A small-molecule ligand and the protein it binds are described below.
Small molecule (SMILES): OC[C@H]1O[C@H](O[C@H]2[C@H](O)[C@@H](O)[C@H](OCCCCCC3CCCCC3)O[C@@H]2CO)[C@H](O)[C@@H](O)[C@@H]1O

Sequence of chain 1.A:
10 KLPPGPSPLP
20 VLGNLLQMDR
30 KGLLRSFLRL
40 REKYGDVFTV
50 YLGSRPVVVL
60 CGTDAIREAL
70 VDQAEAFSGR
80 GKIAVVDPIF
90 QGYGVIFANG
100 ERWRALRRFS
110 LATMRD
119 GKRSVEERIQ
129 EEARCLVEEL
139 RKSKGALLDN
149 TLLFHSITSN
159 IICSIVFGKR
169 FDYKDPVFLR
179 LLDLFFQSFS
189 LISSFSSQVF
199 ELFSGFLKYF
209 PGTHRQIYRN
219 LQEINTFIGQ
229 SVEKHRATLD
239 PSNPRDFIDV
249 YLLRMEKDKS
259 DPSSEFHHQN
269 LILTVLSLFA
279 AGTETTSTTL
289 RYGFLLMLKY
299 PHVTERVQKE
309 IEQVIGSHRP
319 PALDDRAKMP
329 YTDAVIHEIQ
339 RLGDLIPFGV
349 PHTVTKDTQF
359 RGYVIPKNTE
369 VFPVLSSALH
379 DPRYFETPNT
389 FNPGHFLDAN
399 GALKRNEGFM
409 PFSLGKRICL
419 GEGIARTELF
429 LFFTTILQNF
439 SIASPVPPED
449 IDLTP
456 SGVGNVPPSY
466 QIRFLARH

Binding-site contacts:
Ligand atom C2 contacts residue LEU179 of chain 1.A at 3.4 Å (hydrophobic).
Ligand atom C8 contacts residue PHE183 of chain 1.A at 3.9 Å (hydrophobic).
Ligand atom C1 contacts residue LEU179 of chain 1.A at 4.1 Å (hydrophobic).
Ligand atom C11 contacts residue LEU180 of chain 1.A at 4.3 Å (hydrophobic).
Ligand atom C9 contacts residue PHE183 of chain 1.A at 3.7 Å (hydrophobic).
Ligand atom C7 contacts residue ILE222 of chain 1.A at 4.2 Å (hydrophobic).
Ligand atom C10 contacts residue SER157 of chain 1.A at 4.2 Å.
Ligand atom C1 contacts residue PHE169 of chain 1.A at 4.0 Å (hydrophobic).
Ligand atom C4 contacts residue PHE176 of chain 1.A at 4.2 Å (hydrophobic).
Ligand atom C11 contacts residue PHE176 of chain 1.A at 3.7 Å (hydrophobic).
Ligand atom C5 contacts residue PHE169 of chain 1.A at 4.1 Å (hydrophobic).
Ligand atom C4 contacts residue PHE225 of chain 1.A at 3.4 Å (hydrophobic).
Ligand atom C8 contacts residue ILE222 of chain 1.A at 3.7 Å (hydrophobic).
Ligand atom O21 contacts residue LYS167 of chain 1.A at 2.6 Å (salt-bridge).
Ligand atom C3 contacts residue LEU179 of chain 1.A at 4.1 Å (hydrophobic).
Ligand atom C4 contacts residue LEU179 of chain 1.A at 3.5 Å (hydrophobic).
Ligand atom C6 contacts residue CYS161 of chain 1.A at 4.2 Å (hydrophobic).
Ligand atom O22 contacts residue PHE225 of chain 1.A at 3.3 Å.
Ligand atom O12 contacts residue PHE225 of chain 1.A at 2.3 Å.
Ligand atom C5 contacts residue CYS161 of chain 1.A at 3.9 Å (hydrophobic).
Ligand atom O22 contacts residue LYS167 of chain 1.A at 3.1 Å (salt-bridge).
Ligand atom C13 contacts residue PHE225 of chain 1.A at 3.4 Å (hydrophobic).
Ligand atom C17 contacts residue LYS167 of chain 1.A at 3.3 Å.
Ligand atom O20 contacts residue VAL175 of chain 1.A at 4.1 Å.
Ligand atom C3 contacts residue PHE169 of chain 1.A at 3.4 Å (hydrophobic).
Ligand atom C2 contacts residue PHE225 of chain 1.A at 3.6 Å (hydrophobic).
Ligand atom O22 contacts residue PHE169 of chain 1.A at 4.0 Å.
Ligand atom C3 contacts residue PHE225 of chain 1.A at 3.7 Å (hydrophobic).
Ligand atom C1 contacts residue PHE225 of chain 1.A at 3.0 Å (hydrophobic).
Ligand atom C5 contacts residue PHE225 of chain 1.A at 3.5 Å (hydrophobic).
Ligand atom C3 contacts residue PHE176 of chain 1.A at 3.8 Å (hydrophobic).
Ligand atom C5 contacts residue PHE165 of chain 1.A at 3.9 Å (hydrophobic).
Ligand atom C2 contacts residue PHE176 of chain 1.A at 4.2 Å (hydrophobic).
Ligand atom O14 contacts residue VAL175 of chain 1.A at 4.3 Å.
Ligand atom C18 contacts residue PHE225 of chain 1.A at 3.4 Å (hydrophobic).
Ligand atom C10 contacts residue LEU180 of chain 1.A at 3.9 Å (hydrophobic).
Ligand atom C9 contacts residue PHE277 of chain 1.A at 3.7 Å (hydrophobic).
Ligand atom C18 contacts residue LYS167 of chain 1.A at 4.0 Å.
Ligand atom C2 contacts residue PHE169 of chain 1.A at 4.0 Å (hydrophobic).
Ligand atom C6 contacts residue PHE277 of chain 1.A at 3.9 Å (hydrophobic).